Binding-site contacts:
Ligand atom C1 contacts residue ASP148 of chain 1.A at 4.0 Å.
Ligand atom O3 contacts residue ASN18 of chain 1.A at 4.0 Å.
Ligand atom C2 contacts residue ASP148 of chain 1.A at 3.3 Å.
Ligand atom C17 contacts residue ASN18 of chain 1.A at 3.7 Å.
Ligand atom C12 contacts residue LEU155 of chain 1.A at 3.8 Å (hydrophobic).
Ligand atom C13 contacts residue LEU155 of chain 1.A at 3.5 Å (hydrophobic).
Ligand atom F3 contacts residue ILE81 of chain 1.A at 3.5 Å.
Ligand atom C15 contacts residue ASP148 of chain 1.A at 3.7 Å.
Ligand atom C8 contacts residue VAL67 of chain 1.A at 2.9 Å (hydrophobic).
Ligand atom O1 contacts residue ASP148 of chain 1.A at 2.9 Å (salt-bridge).
Ligand atom C4 contacts residue PHE149 of chain 1.A at 3.5 Å (hydrophobic).
Ligand atom C4 contacts residue ASP148 of chain 1.A at 3.6 Å.
Ligand atom C14 contacts residue LEU155 of chain 1.A at 3.6 Å (hydrophobic).
Ligand atom C16 contacts residue LYS37 of chain 1.A at 3.3 Å.
Ligand atom C13 contacts residue PHE149 of chain 1.A at 3.7 Å (hydrophobic).
Ligand atom F3 contacts residue ASP148 of chain 1.A at 3.1 Å.
Ligand atom N1 contacts residue ASP148 of chain 1.A at 3.7 Å.
Ligand atom O2 contacts residue LYS37 of chain 1.A at 3.6 Å (salt-bridge).
Ligand atom O1 contacts residue LYS37 of chain 1.A at 3.1 Å (salt-bridge).
Ligand atom C11 contacts residue MET159 of chain 1.A at 3.5 Å (hydrophobic).
Ligand atom C5 contacts residue PHE149 of chain 1.A at 3.7 Å (hydrophobic).
Ligand atom F1 contacts residue PHE149 of chain 1.A at 3.8 Å.
Ligand atom C1 contacts residue ILE81 of chain 1.A at 3.9 Å (hydrophobic).
Ligand atom C3 contacts residue ASP148 of chain 1.A at 3.6 Å.
Ligand atom C5 contacts residue ASP148 of chain 1.A at 3.6 Å.
Ligand atom N1 contacts residue ILE81 of chain 1.A at 3.7 Å.
Ligand atom C2 contacts residue ILE81 of chain 1.A at 3.9 Å (hydrophobic).
Ligand atom F2 contacts residue VAL151 of chain 1.A at 3.6 Å.
Ligand atom C14 contacts residue PHE149 of chain 1.A at 3.6 Å (hydrophobic).
Ligand atom F1 contacts residue VAL151 of chain 1.A at 3.2 Å.
Ligand atom C5 contacts residue LEU58 of chain 1.A at 3.7 Å (hydrophobic).
Ligand atom C1 contacts residue MET83 of chain 1.A at 3.6 Å (hydrophobic).
Ligand atom O3 contacts residue ATP1 of chain 1.D at 3.0 Å (h-bond).
Ligand atom F2 contacts residue SER152 of chain 1.A at 3.0 Å.
Ligand atom C6 contacts residue ASP148 of chain 1.A at 3.8 Å.
Ligand atom C17 contacts residue GLY17 of chain 1.A at 3.8 Å.
Ligand atom C17 contacts residue ATP1 of chain 1.D at 3.7 Å.
Ligand atom F1 contacts residue LEU55 of chain 1.A at 3.1 Å.
Ligand atom F3 contacts residue LYS37 of chain 1.A at 3.4 Å.
Ligand atom F2 contacts residue LEU155 of chain 1.A at 3.7 Å.

Sequence of chain 1.A:
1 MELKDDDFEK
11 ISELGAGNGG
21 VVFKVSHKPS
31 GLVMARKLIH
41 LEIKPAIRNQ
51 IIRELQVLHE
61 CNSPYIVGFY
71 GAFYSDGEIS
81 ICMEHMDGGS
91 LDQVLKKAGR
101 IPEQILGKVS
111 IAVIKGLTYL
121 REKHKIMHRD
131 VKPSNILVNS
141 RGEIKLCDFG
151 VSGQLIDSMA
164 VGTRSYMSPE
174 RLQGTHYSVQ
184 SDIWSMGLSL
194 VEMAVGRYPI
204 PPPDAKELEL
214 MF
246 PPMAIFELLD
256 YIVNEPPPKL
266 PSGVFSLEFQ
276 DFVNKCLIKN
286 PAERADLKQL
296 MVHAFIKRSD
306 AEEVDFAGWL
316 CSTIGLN

The small molecule below binds the protein below.
Small molecule (SMILES): C#Cc1ccc(Nc2c(C(=O)NOCCO)ccc(F)c2F)c(F)c1